Binding-site contacts:
Ligand atom O2P contacts residue SER176 of chain 2.A at 4.3 Å.
Ligand atom O2P contacts residue ASN177 of chain 2.A at 4.0 Å.
Ligand atom C1M contacts residue VAL70 of chain 2.A at 4.2 Å (hydrophobic).
Ligand atom O1 contacts residue GLY67 of chain 2.A at 3.6 Å.
Ligand atom P contacts residue VAL70 of chain 2.A at 3.5 Å.
Ligand atom C1M contacts residue ALA71 of chain 2.A at 3.6 Å (hydrophobic).
Ligand atom O2P contacts residue GLY68 of chain 2.A at 3.1 Å.
Ligand atom O1P contacts residue ILE69 of chain 2.A at 2.9 Å (h-bond).
Ligand atom P contacts residue ALA71 of chain 2.A at 4.2 Å.
Ligand atom O3P contacts residue VAL70 of chain 2.A at 4.0 Å.
Ligand atom O1 contacts residue ALA71 of chain 2.A at 3.6 Å.
Ligand atom O1P contacts residue SER178 of chain 2.A at 3.2 Å (h-bond).
Ligand atom C1 contacts residue GLY68 of chain 2.A at 3.3 Å.
Ligand atom O2 contacts residue VAL70 of chain 2.A at 3.3 Å (h-bond).
Ligand atom O2 contacts residue SER178 of chain 2.A at 4.3 Å.
Ligand atom O2P contacts residue SER178 of chain 2.A at 3.1 Å (h-bond).
Ligand atom O1 contacts residue GLY68 of chain 2.A at 2.6 Å (h-bond).
Ligand atom O2 contacts residue ALA71 of chain 2.A at 3.1 Å (h-bond).
Ligand atom O1P contacts residue GLY68 of chain 2.A at 3.6 Å.
Ligand atom C1M contacts residue GLY68 of chain 2.A at 4.4 Å.
Ligand atom C1 contacts residue ALA71 of chain 2.A at 3.5 Å (hydrophobic).
Ligand atom O2 contacts residue GLY67 of chain 2.A at 4.2 Å.
Ligand atom O3P contacts residue SER176 of chain 2.A at 3.9 Å.
Ligand atom O1P contacts residue VAL70 of chain 2.A at 2.9 Å (h-bond).
Ligand atom O2 contacts residue GLY68 of chain 2.A at 2.8 Å.
Ligand atom O2P contacts residue ILE69 of chain 2.A at 3.8 Å.
Ligand atom O2 contacts residue ILE69 of chain 2.A at 3.2 Å (h-bond).
Ligand atom P contacts residue ILE69 of chain 2.A at 3.5 Å.
Ligand atom P contacts residue SER178 of chain 2.A at 3.7 Å.
Ligand atom P contacts residue GLY68 of chain 2.A at 3.5 Å.
Ligand atom C1 contacts residue GLY67 of chain 2.A at 4.4 Å.

This protein binds this small molecule.
Small molecule (SMILES): CC(=O)OP(=O)(O)O

Sequence of chain 2.A:
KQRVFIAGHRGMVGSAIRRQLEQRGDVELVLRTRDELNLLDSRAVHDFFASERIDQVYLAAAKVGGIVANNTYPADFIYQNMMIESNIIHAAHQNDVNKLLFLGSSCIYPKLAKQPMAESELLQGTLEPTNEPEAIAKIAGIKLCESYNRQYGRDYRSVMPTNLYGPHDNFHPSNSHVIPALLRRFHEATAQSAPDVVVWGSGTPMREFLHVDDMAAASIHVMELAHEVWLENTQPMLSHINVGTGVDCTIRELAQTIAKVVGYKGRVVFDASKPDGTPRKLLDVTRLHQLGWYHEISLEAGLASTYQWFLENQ